The small molecule below binds the protein below.
Small molecule (SMILES): CC(=O)N[C@H]1[C@H](O[C@H]2[C@H](O)[C@@H](NC(C)=O)CO[C@@H]2CO)O[C@H](CO)[C@@H](O)[C@@H]1O

Binding-site contacts:
Ligand atom O6 contacts residue ALA399 of chain 1.A at 2.3 Å (h-bond).
Ligand atom C7 contacts residue ASN312 of chain 1.A at 3.4 Å.
Ligand atom C6 contacts residue ALA399 of chain 1.A at 3.4 Å (hydrophobic).
Ligand atom O6 contacts residue ASP400 of chain 1.A at 2.7 Å (salt-bridge).
Ligand atom N2 contacts residue LYS393 of chain 1.A at 3.7 Å.
Ligand atom C5 contacts residue ASN312 of chain 1.A at 3.7 Å.
Ligand atom C1 contacts residue ASP400 of chain 1.A at 4.2 Å.
Ligand atom O6 contacts residue TYR356 of chain 1.A at 4.1 Å.
Ligand atom C8 contacts residue ASN312 of chain 1.A at 3.6 Å.
Ligand atom C4 contacts residue ASP400 of chain 1.A at 4.0 Å.
Ligand atom O7 contacts residue ASN312 of chain 1.A at 4.3 Å.
Ligand atom O7 contacts residue HIS394 of chain 1.A at 4.0 Å.
Ligand atom C1 contacts residue SER398 of chain 1.A at 3.5 Å.
Ligand atom C4 contacts residue ASN312 of chain 1.A at 4.2 Å.
Ligand atom C5 contacts residue ASP400 of chain 1.A at 3.8 Å.
Ligand atom C3 contacts residue ASN312 of chain 1.A at 3.8 Å.
Ligand atom O5 contacts residue ASN312 of chain 1.A at 2.5 Å (h-bond).
Ligand atom C6 contacts residue ASP400 of chain 1.A at 3.3 Å.
Ligand atom O5 contacts residue SER398 of chain 1.A at 2.5 Å (h-bond).
Ligand atom O5 contacts residue GLU392 of chain 1.A at 4.4 Å.
Ligand atom O4 contacts residue ASP400 of chain 1.A at 4.4 Å.
Ligand atom C2 contacts residue ASP400 of chain 1.A at 4.5 Å.
Ligand atom C7 contacts residue GLU392 of chain 1.A at 3.7 Å.
Ligand atom C6 contacts residue SER398 of chain 1.A at 3.1 Å.
Ligand atom O7 contacts residue GLU392 of chain 1.A at 3.3 Å.
Ligand atom C2 contacts residue GLU392 of chain 1.A at 3.8 Å.
Ligand atom N2 contacts residue ASN312 of chain 1.A at 2.8 Å (h-bond).
Ligand atom O6 contacts residue SER398 of chain 1.A at 2.7 Å (h-bond).
Ligand atom C1 contacts residue ASN312 of chain 1.A at 1.4 Å.
Ligand atom C8 contacts residue LYS393 of chain 1.A at 3.8 Å.
Ligand atom C7 contacts residue LYS393 of chain 1.A at 3.2 Å.
Ligand atom N2 contacts residue GLU392 of chain 1.A at 3.3 Å (salt-bridge).
Ligand atom C1 contacts residue GLU392 of chain 1.A at 3.1 Å.
Ligand atom C8 contacts residue HIS394 of chain 1.A at 3.3 Å.
Ligand atom O5 contacts residue ASP400 of chain 1.A at 3.3 Å (salt-bridge).
Ligand atom C2 contacts residue ASN312 of chain 1.A at 2.4 Å.
Ligand atom C5 contacts residue SER398 of chain 1.A at 3.3 Å.
Ligand atom C7 contacts residue HIS394 of chain 1.A at 4.3 Å.
Ligand atom O7 contacts residue LYS393 of chain 1.A at 3.0 Å (salt-bridge).

Sequence of chain 1.A:
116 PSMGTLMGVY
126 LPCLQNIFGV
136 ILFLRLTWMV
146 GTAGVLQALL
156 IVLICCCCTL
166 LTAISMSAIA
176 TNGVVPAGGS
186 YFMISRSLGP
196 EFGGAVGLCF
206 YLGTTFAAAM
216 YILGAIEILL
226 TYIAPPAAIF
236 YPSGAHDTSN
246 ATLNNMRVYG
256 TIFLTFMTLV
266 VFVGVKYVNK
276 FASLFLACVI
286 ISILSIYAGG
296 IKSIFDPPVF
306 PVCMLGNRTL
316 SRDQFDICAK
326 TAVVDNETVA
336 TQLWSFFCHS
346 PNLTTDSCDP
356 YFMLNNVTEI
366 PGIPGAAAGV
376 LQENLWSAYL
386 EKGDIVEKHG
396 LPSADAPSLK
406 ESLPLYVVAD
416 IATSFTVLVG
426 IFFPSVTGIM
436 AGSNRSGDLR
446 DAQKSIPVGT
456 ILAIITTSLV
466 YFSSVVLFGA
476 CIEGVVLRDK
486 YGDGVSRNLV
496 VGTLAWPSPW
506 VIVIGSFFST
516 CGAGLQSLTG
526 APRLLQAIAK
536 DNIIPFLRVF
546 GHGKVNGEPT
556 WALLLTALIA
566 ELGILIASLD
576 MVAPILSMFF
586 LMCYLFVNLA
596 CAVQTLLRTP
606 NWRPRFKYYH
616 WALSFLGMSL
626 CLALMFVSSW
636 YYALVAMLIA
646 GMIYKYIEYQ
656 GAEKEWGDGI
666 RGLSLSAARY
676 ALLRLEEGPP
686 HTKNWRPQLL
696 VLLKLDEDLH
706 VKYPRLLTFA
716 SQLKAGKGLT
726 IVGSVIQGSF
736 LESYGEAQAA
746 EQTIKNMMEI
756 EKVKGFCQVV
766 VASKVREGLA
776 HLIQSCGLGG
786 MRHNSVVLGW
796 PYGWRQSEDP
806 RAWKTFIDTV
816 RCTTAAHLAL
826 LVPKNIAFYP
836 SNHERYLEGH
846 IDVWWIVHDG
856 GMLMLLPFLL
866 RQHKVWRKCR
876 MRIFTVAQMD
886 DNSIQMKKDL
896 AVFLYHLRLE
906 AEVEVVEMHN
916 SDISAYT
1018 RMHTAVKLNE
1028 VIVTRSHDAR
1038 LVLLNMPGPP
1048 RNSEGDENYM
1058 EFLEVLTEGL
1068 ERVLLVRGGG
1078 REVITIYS